Sequence of chain 2.A:
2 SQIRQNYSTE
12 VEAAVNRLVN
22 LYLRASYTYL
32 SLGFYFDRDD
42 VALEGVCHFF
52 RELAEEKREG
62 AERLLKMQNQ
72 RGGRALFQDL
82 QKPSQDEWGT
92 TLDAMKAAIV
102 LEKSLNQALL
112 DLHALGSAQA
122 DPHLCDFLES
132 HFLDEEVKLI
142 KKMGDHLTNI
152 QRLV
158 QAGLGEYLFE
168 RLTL

Sequence of chain 24.A:
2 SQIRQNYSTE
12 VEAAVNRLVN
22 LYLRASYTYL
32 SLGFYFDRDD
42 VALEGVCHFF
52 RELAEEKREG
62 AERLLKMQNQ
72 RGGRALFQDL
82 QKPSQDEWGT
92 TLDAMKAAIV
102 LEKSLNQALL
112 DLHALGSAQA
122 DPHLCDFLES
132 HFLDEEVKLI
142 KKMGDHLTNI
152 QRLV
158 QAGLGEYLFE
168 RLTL

Binding-site contacts:
Ligand atom C1 contacts residue HLT1 of chain 24.H at 0.8 Å.
Ligand atom F3 contacts residue LEU81 of chain 24.A at 3.4 Å.
Ligand atom F1 contacts residue ARG59 of chain 24.A at 4.5 Å.
Ligand atom F3 contacts residue LEU81 of chain 2.A at 3.9 Å.
Ligand atom F2 contacts residue SER27 of chain 24.A at 4.4 Å.
Ligand atom F1 contacts residue SER27 of chain 24.A at 4.0 Å.
Ligand atom F2 contacts residue HLT1 of chain 24.H at 0.8 Å.
Ligand atom CL contacts residue LEU81 of chain 24.A at 3.6 Å.
Ligand atom F1 contacts residue LEU24 of chain 24.A at 3.3 Å.
Ligand atom BR contacts residue LEU81 of chain 2.A at 4.2 Å.
Ligand atom CL contacts residue TYR28 of chain 2.A at 3.3 Å.
Ligand atom C1 contacts residue LEU24 of chain 24.A at 4.5 Å (hydrophobic).
Ligand atom C2 contacts residue LEU81 of chain 24.A at 4.4 Å (hydrophobic).
Ligand atom BR contacts residue TYR28 of chain 2.A at 4.0 Å.
Ligand atom CL contacts residue HLT1 of chain 24.H at 2.2 Å.
Ligand atom CL contacts residue LEU24 of chain 24.A at 4.0 Å.
Ligand atom C2 contacts residue LEU24 of chain 24.A at 4.3 Å (hydrophobic).
Ligand atom C2 contacts residue HLT1 of chain 24.H at 1.3 Å.
Ligand atom BR contacts residue HLT1 of chain 24.H at 1.2 Å.
Ligand atom F3 contacts residue LEU24 of chain 24.A at 4.1 Å.
Ligand atom F1 contacts residue HLT1 of chain 24.H at 1.2 Å.
Ligand atom F3 contacts residue HLT1 of chain 24.H at 1.5 Å.
Ligand atom BR contacts residue LEU24 of chain 2.A at 3.1 Å.
Ligand atom BR contacts residue SER27 of chain 2.A at 3.8 Å.

This protein binds this small molecule.
Small molecule (SMILES): FC(F)(F)[C@H](Cl)Br